The small molecule below binds the protein below.
Small molecule (SMILES): CCC(=O)Nc1cccc(-c2n[nH]c(NCc3c(F)cccc3Cl)n2)c1

Sequence of chain 1.B:
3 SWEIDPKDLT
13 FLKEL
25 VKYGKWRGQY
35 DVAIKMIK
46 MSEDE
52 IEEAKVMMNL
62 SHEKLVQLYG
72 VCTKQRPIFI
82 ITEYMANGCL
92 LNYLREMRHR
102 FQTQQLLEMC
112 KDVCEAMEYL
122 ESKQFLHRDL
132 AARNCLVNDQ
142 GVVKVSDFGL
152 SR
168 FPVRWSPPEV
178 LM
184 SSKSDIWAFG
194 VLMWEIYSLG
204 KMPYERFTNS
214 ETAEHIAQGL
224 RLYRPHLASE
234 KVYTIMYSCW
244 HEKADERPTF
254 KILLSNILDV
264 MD

Binding-site contacts:
Ligand atom C26 contacts residue LEU137 of chain 1.B at 3.9 Å (hydrophobic).
Ligand atom C4 contacts residue SER147 of chain 1.B at 3.5 Å.
Ligand atom N18 contacts residue LEU137 of chain 1.B at 3.8 Å.
Ligand atom C6 contacts residue LYS39 of chain 1.B at 3.7 Å.
Ligand atom C28 contacts residue MET86 of chain 1.B at 3.4 Å (hydrophobic).
Ligand atom C1 contacts residue LYS39 of chain 1.B at 3.9 Å.
Ligand atom C33 contacts residue CYS90 of chain 1.B at 3.1 Å (hydrophobic).
Ligand atom C37 contacts residue CYS90 of chain 1.B at 1.6 Å (hydrophobic).
Ligand atom CL7 contacts residue ALA37 of chain 1.B at 3.9 Å.
Ligand atom N21 contacts residue THR83 of chain 1.B at 3.5 Å (h-bond).
Ligand atom O35 contacts residue CYS90 of chain 1.B at 3.4 Å (h-bond).
Ligand atom C28 contacts residue GLY89 of chain 1.B at 3.6 Å.
Ligand atom C4 contacts residue PHE149 of chain 1.B at 3.7 Å (hydrophobic).
Ligand atom C17 contacts residue LEU137 of chain 1.B at 3.9 Å (hydrophobic).
Ligand atom N21 contacts residue GLU84 of chain 1.B at 3.0 Å (salt-bridge).
Ligand atom N20 contacts residue GLU84 of chain 1.B at 3.5 Å (salt-bridge).
Ligand atom C17 contacts residue ALA37 of chain 1.B at 3.5 Å (hydrophobic).
Ligand atom C25 contacts residue LEU137 of chain 1.B at 3.7 Å (hydrophobic).
Ligand atom O35 contacts residue GLY89 of chain 1.B at 3.4 Å.
Ligand atom C6 contacts residue ILE81 of chain 1.B at 3.5 Å (hydrophobic).
Ligand atom C5 contacts residue THR83 of chain 1.B at 3.6 Å.
Ligand atom C27 contacts residue MET86 of chain 1.B at 3.3 Å (hydrophobic).
Ligand atom C17 contacts residue THR83 of chain 1.B at 3.6 Å.
Ligand atom C38 contacts residue CYS90 of chain 1.B at 2.8 Å (hydrophobic).
Ligand atom C6 contacts residue THR83 of chain 1.B at 3.3 Å.
Ligand atom CL7 contacts residue THR83 of chain 1.B at 3.4 Å.
Ligand atom N21 contacts residue ALA37 of chain 1.B at 3.2 Å.
Ligand atom N20 contacts residue ALA37 of chain 1.B at 3.5 Å.
Ligand atom CL7 contacts residue LYS39 of chain 1.B at 3.5 Å.
Ligand atom C3 contacts residue SER147 of chain 1.B at 3.9 Å.
Ligand atom N34 contacts residue CYS90 of chain 1.B at 3.6 Å.
Ligand atom F9 contacts residue SER147 of chain 1.B at 3.3 Å.
Ligand atom C23 contacts residue GLY89 of chain 1.B at 3.4 Å.
Ligand atom CL7 contacts residue VAL25 of chain 1.B at 3.5 Å.
Ligand atom C24 contacts residue GLY89 of chain 1.B at 3.9 Å.
Ligand atom C27 contacts residue TYR85 of chain 1.B at 3.9 Å (hydrophobic).
Ligand atom C5 contacts residue ILE81 of chain 1.B at 3.7 Å (hydrophobic).
Ligand atom N15 contacts residue THR83 of chain 1.B at 3.0 Å (h-bond).
Ligand atom C1 contacts residue THR83 of chain 1.B at 3.5 Å.
Ligand atom N20 contacts residue MET86 of chain 1.B at 3.5 Å (h-bond).